Binding-site contacts:
Ligand atom C21 contacts residue PHE122 of chain 1.A at 3.7 Å (hydrophobic).
Ligand atom O6 contacts residue HIS110 of chain 1.A at 2.6 Å (h-bond).
Ligand atom C20 contacts residue TRP111 of chain 1.A at 3.6 Å (hydrophobic).
Ligand atom C20 contacts residue TRP79 of chain 1.A at 3.7 Å (hydrophobic).
Ligand atom C2 contacts residue TRP20 of chain 1.A at 3.6 Å (hydrophobic).
Ligand atom C16 contacts residue TRP111 of chain 1.A at 3.5 Å (hydrophobic).
Ligand atom F34 contacts residue VAL47 of chain 1.A at 3.2 Å.
Ligand atom F34 contacts residue TRP20 of chain 1.A at 3.5 Å.
Ligand atom O6 contacts residue NAP1 of chain 1.B at 3.1 Å.
Ligand atom C15 contacts residue LEU300 of chain 1.A at 4.0 Å (hydrophobic).
Ligand atom O28 contacts residue LEU300 of chain 1.A at 3.8 Å.
Ligand atom C33 contacts residue TRP20 of chain 1.A at 3.6 Å (hydrophobic).
Ligand atom O4 contacts residue NAP1 of chain 1.B at 3.6 Å (h-bond).
Ligand atom O1 contacts residue TRP20 of chain 1.A at 3.6 Å.
Ligand atom C19 contacts residue THR113 of chain 1.A at 3.7 Å.
Ligand atom N12 contacts residue TRP111 of chain 1.A at 3.8 Å.
Ligand atom O6 contacts residue TYR48 of chain 1.A at 2.8 Å (h-bond).
Ligand atom C20 contacts residue PHE122 of chain 1.A at 3.9 Å (hydrophobic).
Ligand atom C21 contacts residue TRP111 of chain 1.A at 3.3 Å (hydrophobic).
Ligand atom O4 contacts residue HIS110 of chain 1.A at 3.2 Å (h-bond).
Ligand atom F34 contacts residue TYR48 of chain 1.A at 3.6 Å.
Ligand atom C29 contacts residue PHE122 of chain 1.A at 3.7 Å (hydrophobic).
Ligand atom O28 contacts residue PHE122 of chain 1.A at 3.9 Å.
Ligand atom C35 contacts residue TRP20 of chain 1.A at 3.1 Å (hydrophobic).
Ligand atom C9 contacts residue TRP20 of chain 1.A at 3.9 Å (hydrophobic).
Ligand atom C17 contacts residue CYS303 of chain 1.A at 4.0 Å (hydrophobic).
Ligand atom C16 contacts residue LEU300 of chain 1.A at 3.6 Å (hydrophobic).
Ligand atom C19 contacts residue TRP111 of chain 1.A at 3.6 Å (hydrophobic).
Ligand atom C14 contacts residue TRP111 of chain 1.A at 3.4 Å (hydrophobic).
Ligand atom O4 contacts residue TRP111 of chain 1.A at 3.1 Å (h-bond).
Ligand atom C17 contacts residue TRP111 of chain 1.A at 3.6 Å (hydrophobic).
Ligand atom C2 contacts residue NAP1 of chain 1.B at 3.6 Å.
Ligand atom C33 contacts residue VAL47 of chain 1.A at 4.0 Å (hydrophobic).
Ligand atom O1 contacts residue CYS298 of chain 1.A at 3.9 Å.
Ligand atom C3 contacts residue TYR48 of chain 1.A at 3.9 Å (hydrophobic).
Ligand atom C3 contacts residue NAP1 of chain 1.B at 3.5 Å.
Ligand atom C15 contacts residue TRP111 of chain 1.A at 3.3 Å (hydrophobic).
Ligand atom C19 contacts residue PHE115 of chain 1.A at 4.0 Å (hydrophobic).
Ligand atom C3 contacts residue HIS110 of chain 1.A at 3.3 Å.
Ligand atom C21 contacts residue TRP79 of chain 1.A at 3.7 Å (hydrophobic).

Sequence of chain 1.A:
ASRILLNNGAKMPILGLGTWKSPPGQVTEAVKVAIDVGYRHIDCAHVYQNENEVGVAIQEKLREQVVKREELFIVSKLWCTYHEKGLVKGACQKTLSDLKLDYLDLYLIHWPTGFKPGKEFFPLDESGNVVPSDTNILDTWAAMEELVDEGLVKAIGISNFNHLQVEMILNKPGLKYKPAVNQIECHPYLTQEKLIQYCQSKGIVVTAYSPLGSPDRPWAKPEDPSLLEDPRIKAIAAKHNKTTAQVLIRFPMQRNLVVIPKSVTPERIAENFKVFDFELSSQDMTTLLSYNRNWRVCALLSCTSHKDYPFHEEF

A protein and the small-molecule ligand that binds it are described below.
Small molecule (SMILES): O=C(O)COc1cc(F)ccc1C(=O)NCc1ccccc1